Sequence of chain 1.HB:
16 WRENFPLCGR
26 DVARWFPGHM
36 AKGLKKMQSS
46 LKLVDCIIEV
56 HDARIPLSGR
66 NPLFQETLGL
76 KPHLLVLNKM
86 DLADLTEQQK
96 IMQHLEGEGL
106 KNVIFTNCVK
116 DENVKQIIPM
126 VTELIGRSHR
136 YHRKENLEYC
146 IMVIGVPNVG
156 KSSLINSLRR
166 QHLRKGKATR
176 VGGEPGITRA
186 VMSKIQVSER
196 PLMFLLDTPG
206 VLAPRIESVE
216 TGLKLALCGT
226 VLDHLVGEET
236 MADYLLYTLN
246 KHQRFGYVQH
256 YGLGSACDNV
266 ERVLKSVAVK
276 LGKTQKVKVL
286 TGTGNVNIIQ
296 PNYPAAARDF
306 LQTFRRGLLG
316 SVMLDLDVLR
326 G

A protein and the small-molecule ligand that binds it are described below.
Small molecule (SMILES): Nc1nc2c(ncn2[C@@H]2O[C@H](CO[P](=O)(O)O[P](=O)(O)CP(=O)(O)O)[C@@H](O)[C@H]2O)c(=O)[nH]1

Binding-site contacts:
Ligand atom O2G contacts residue THR183 of chain 1.HB at 3.3 Å.
Ligand atom C5' contacts residue GLY155 of chain 1.HB at 3.2 Å.
Ligand atom O1G contacts residue PRO152 of chain 1.HB at 3.2 Å.
Ligand atom N2 contacts residue GCP1 of chain 1.WL at 3.3 Å.
Ligand atom O3G contacts residue GCP1 of chain 1.WL at 2.9 Å (h-bond).
Ligand atom O1A contacts residue GLY155 of chain 1.HB at 3.1 Å.
Ligand atom O5' contacts residue ASN153 of chain 1.HB at 3.1 Å.
Ligand atom O3' contacts residue LYS84 of chain 1.HB at 3.1 Å (salt-bridge).
Ligand atom O2' contacts residue GCP1 of chain 1.WL at 2.5 Å (h-bond).
Ligand atom O2B contacts residue SER157 of chain 1.HB at 3.1 Å (h-bond).
Ligand atom C5' contacts residue GCP1 of chain 1.WL at 3.2 Å.
Ligand atom O6 contacts residue ASN112 of chain 1.HB at 2.3 Å (h-bond).
Ligand atom O1A contacts residue SER157 of chain 1.HB at 2.7 Å (h-bond).
Ligand atom C6 contacts residue GCP1 of chain 1.WL at 3.3 Å.
Ligand atom O3G contacts residue GLY181 of chain 1.HB at 3.2 Å.
Ligand atom O6 contacts residue CYS113 of chain 1.HB at 2.6 Å (h-bond).
Ligand atom N1 contacts residue ASP86 of chain 1.HB at 2.9 Å (salt-bridge).
Ligand atom O4' contacts residue VAL154 of chain 1.HB at 3.3 Å.
Ligand atom O2G contacts residue GLY205 of chain 1.HB at 2.7 Å (h-bond).
Ligand atom O3G contacts residue THR183 of chain 1.HB at 3.2 Å.
Ligand atom O1G contacts residue GLY205 of chain 1.HB at 3.0 Å (h-bond).
Ligand atom O2B contacts residue GCP1 of chain 1.WL at 2.9 Å (h-bond).
Ligand atom O1A contacts residue LYS156 of chain 1.HB at 2.4 Å (salt-bridge).
Ligand atom N1 contacts residue GCP1 of chain 1.WL at 3.0 Å (h-bond).
Ligand atom C8 contacts residue ASN83 of chain 1.HB at 3.3 Å.
Ligand atom O3A contacts residue VAL154 of chain 1.HB at 3.3 Å (h-bond).
Ligand atom C3' contacts residue GCP1 of chain 1.WL at 3.3 Å.
Ligand atom PA contacts residue GLY155 of chain 1.HB at 3.3 Å.
Ligand atom O3' contacts residue ASN153 of chain 1.HB at 3.0 Å (h-bond).
Ligand atom O5' contacts residue GLY155 of chain 1.HB at 2.5 Å (h-bond).
Ligand atom O1B contacts residue LYS156 of chain 1.HB at 2.3 Å (salt-bridge).
Ligand atom C3' contacts residue ASN153 of chain 1.HB at 3.3 Å.
Ligand atom C3B contacts residue GCP1 of chain 1.WL at 3.2 Å.
Ligand atom O5' contacts residue VAL154 of chain 1.HB at 2.6 Å (h-bond).
Ligand atom N7 contacts residue CYS113 of chain 1.HB at 3.2 Å.
Ligand atom O3A contacts residue ASN153 of chain 1.HB at 3.0 Å (h-bond).
Ligand atom C2' contacts residue GCP1 of chain 1.WL at 3.3 Å.
Ligand atom O2A contacts residue GCP1 of chain 1.WL at 2.8 Å (h-bond).
Ligand atom C2 contacts residue GCP1 of chain 1.WL at 3.2 Å.
Ligand atom O2G contacts residue PRO204 of chain 1.HB at 3.3 Å.